Sequence of chain 1.B:
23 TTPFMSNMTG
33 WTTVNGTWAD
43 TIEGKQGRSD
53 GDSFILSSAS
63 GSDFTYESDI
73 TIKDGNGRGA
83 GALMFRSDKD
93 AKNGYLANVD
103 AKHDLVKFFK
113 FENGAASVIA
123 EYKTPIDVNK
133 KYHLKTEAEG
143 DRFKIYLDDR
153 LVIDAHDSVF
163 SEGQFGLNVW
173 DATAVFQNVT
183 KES

Binding-site contacts:
Ligand atom O5 contacts residue LYS109 of chain 1.B at 2.8 Å (salt-bridge).
Ligand atom O4 contacts residue HIS105 of chain 1.B at 3.0 Å.
Ligand atom O6 contacts residue ASN100 of chain 1.B at 3.0 Å (h-bond).
Ligand atom C6 contacts residue ASN100 of chain 1.B at 3.5 Å.
Ligand atom C5 contacts residue LYS109 of chain 1.B at 3.8 Å.
Ligand atom C3 contacts residue ASP54 of chain 1.B at 3.6 Å.
Ligand atom C1 contacts residue LYS109 of chain 1.B at 3.8 Å.
Ligand atom O3 contacts residue ALA118 of chain 1.B at 4.4 Å.
Ligand atom O5 contacts residue TRP172 of chain 1.B at 4.3 Å.
Ligand atom C4 contacts residue HIS105 of chain 1.B at 4.3 Å.
Ligand atom C6 contacts residue ALA82 of chain 1.B at 4.1 Å (hydrophobic).
Ligand atom C3 contacts residue PHE111 of chain 1.B at 3.9 Å (hydrophobic).
Ligand atom C1 contacts residue VAL120 of chain 1.B at 4.2 Å (hydrophobic).
Ligand atom O4 contacts residue ASN170 of chain 1.B at 4.3 Å.
Ligand atom C4 contacts residue ASP54 of chain 1.B at 3.5 Å.
Ligand atom C5 contacts residue TRP172 of chain 1.B at 3.6 Å (hydrophobic).
Ligand atom C4 contacts residue PHE111 of chain 1.B at 4.1 Å (hydrophobic).
Ligand atom C4 contacts residue TRP172 of chain 1.B at 3.6 Å (hydrophobic).
Ligand atom O4 contacts residue ASP54 of chain 1.B at 2.7 Å (salt-bridge).
Ligand atom C5 contacts residue PHE111 of chain 1.B at 3.9 Å (hydrophobic).
Ligand atom O3 contacts residue ASP54 of chain 1.B at 2.6 Å (salt-bridge).
Ligand atom O1 contacts residue VAL120 of chain 1.B at 3.2 Å.
Ligand atom O6 contacts residue ALA82 of chain 1.B at 4.3 Å.
Ligand atom C6 contacts residue TRP172 of chain 1.B at 3.7 Å (hydrophobic).
Ligand atom C6 contacts residue LYS109 of chain 1.B at 3.8 Å.
Ligand atom O6 contacts residue LYS109 of chain 1.B at 3.0 Å (salt-bridge).
Ligand atom O4 contacts residue PHE111 of chain 1.B at 3.4 Å.
Ligand atom O3 contacts residue TRP172 of chain 1.B at 4.2 Å.
Ligand atom O3 contacts residue PHE113 of chain 1.B at 4.3 Å.
Ligand atom O1 contacts residue LYS109 of chain 1.B at 2.9 Å (salt-bridge).
Ligand atom C1 contacts residue ALA118 of chain 1.B at 3.9 Å (hydrophobic).
Ligand atom O4 contacts residue TRP172 of chain 1.B at 3.5 Å.
Ligand atom C2 contacts residue LYS109 of chain 1.B at 3.8 Å.
Ligand atom C6 contacts residue ASP102 of chain 1.B at 3.4 Å.
Ligand atom C1 contacts residue PHE111 of chain 1.B at 4.3 Å (hydrophobic).
Ligand atom O6 contacts residue ASP102 of chain 1.B at 2.7 Å (salt-bridge).
Ligand atom C5 contacts residue ASN100 of chain 1.B at 3.8 Å.

This small molecule binds to this protein.
Small molecule (SMILES): OC[C@H]1O[C@@](CO)(OC[C@H]2O[C@](O)(CO)[C@@H](O)[C@@H]2O)[C@@H](O)[C@@H]1O